Sequence of chain 4.A:
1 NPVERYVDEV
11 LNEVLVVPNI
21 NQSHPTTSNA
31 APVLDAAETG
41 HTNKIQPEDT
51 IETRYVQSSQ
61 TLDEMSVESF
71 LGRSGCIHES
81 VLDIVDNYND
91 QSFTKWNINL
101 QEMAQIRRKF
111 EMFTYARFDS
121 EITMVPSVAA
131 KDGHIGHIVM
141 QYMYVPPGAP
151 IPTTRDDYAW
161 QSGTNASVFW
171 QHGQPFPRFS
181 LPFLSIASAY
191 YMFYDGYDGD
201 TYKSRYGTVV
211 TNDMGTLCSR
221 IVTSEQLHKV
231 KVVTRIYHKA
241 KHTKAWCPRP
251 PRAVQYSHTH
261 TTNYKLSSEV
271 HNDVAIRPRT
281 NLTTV

This protein binds this small molecule.
Small molecule (SMILES): Cc1cc(CCCOc2c(C)cc(-c3nnn(C)n3)cc2C)on1

Binding-site contacts:
Ligand atom CM6 contacts residue LEU184 of chain 4.A at 3.7 Å (hydrophobic).
Ligand atom C4 contacts residue MET214 of chain 4.A at 3.7 Å (hydrophobic).
Ligand atom CM3 contacts residue TYR190 of chain 4.A at 3.6 Å (hydrophobic).
Ligand atom C2A contacts residue PHE179 of chain 4.A at 3.5 Å (hydrophobic).
Ligand atom CM4 contacts residue VAL168 of chain 4.A at 3.9 Å (hydrophobic).
Ligand atom C4 contacts residue TYR190 of chain 4.A at 3.7 Å (hydrophobic).
Ligand atom C4 contacts residue LEU100 of chain 4.A at 3.9 Å (hydrophobic).
Ligand atom CM4 contacts residue TYR142 of chain 4.A at 3.7 Å (hydrophobic).
Ligand atom CM4 contacts residue ALA166 of chain 4.A at 3.1 Å (hydrophobic).
Ligand atom CM2 contacts residue ILE77 of chain 4.A at 3.8 Å (hydrophobic).
Ligand atom N1A contacts residue LEU217 of chain 4.A at 3.3 Å.
Ligand atom N3A contacts residue TYR144 of chain 4.A at 3.2 Å.
Ligand atom CM2 contacts residue ILE122 of chain 4.A at 3.8 Å (hydrophobic).
Ligand atom C5 contacts residue MET214 of chain 4.A at 3.4 Å (hydrophobic).
Ligand atom N3A contacts residue PHE179 of chain 4.A at 3.7 Å.
Ligand atom O1 contacts residue LEU100 of chain 4.A at 3.7 Å.
Ligand atom O1B contacts residue ILE98 of chain 4.A at 3.2 Å.
Ligand atom N5A contacts residue PHE179 of chain 4.A at 3.3 Å.
Ligand atom C2B contacts residue ILE122 of chain 4.A at 4.0 Å (hydrophobic).
Ligand atom C1B contacts residue LEU181 of chain 4.A at 4.0 Å (hydrophobic).
Ligand atom CM6 contacts residue LEU181 of chain 4.A at 3.8 Å (hydrophobic).
Ligand atom C6B contacts residue LEU181 of chain 4.A at 3.5 Å (hydrophobic).
Ligand atom N5A contacts residue LEU217 of chain 4.A at 3.6 Å.
Ligand atom C1B contacts residue ILE98 of chain 4.A at 3.7 Å (hydrophobic).
Ligand atom C5B contacts residue TYR144 of chain 4.A at 3.8 Å (hydrophobic).
Ligand atom N1A contacts residue PHE179 of chain 4.A at 3.3 Å.
Ligand atom N2 contacts residue MET214 of chain 4.A at 3.8 Å.
Ligand atom C2A contacts residue LEU217 of chain 4.A at 4.0 Å (hydrophobic).
Ligand atom N2 contacts residue LEU100 of chain 4.A at 3.8 Å.
Ligand atom C3 contacts residue LEU100 of chain 4.A at 3.8 Å (hydrophobic).
Ligand atom C1C contacts residue MET214 of chain 4.A at 3.2 Å (hydrophobic).
Ligand atom O1 contacts residue MET214 of chain 4.A at 3.2 Å.
Ligand atom CM4 contacts residue TYR144 of chain 4.A at 3.8 Å (hydrophobic).
Ligand atom N4A contacts residue PHE179 of chain 4.A at 3.5 Å.
Ligand atom N5A contacts residue MET124 of chain 4.A at 3.9 Å.
Ligand atom CM6 contacts residue TYR144 of chain 4.A at 3.7 Å (hydrophobic).
Ligand atom C5B contacts residue LEU181 of chain 4.A at 3.6 Å (hydrophobic).
Ligand atom C6B contacts residue ILE98 of chain 4.A at 3.8 Å (hydrophobic).
Ligand atom N4A contacts residue TYR144 of chain 4.A at 3.7 Å.
Ligand atom N1A contacts residue MET124 of chain 4.A at 3.6 Å.